This protein binds this small molecule.
Small molecule (SMILES): [O][Re+]([O])([O])([C]=O)([C]=O)[C]=O

Binding-site contacts:
Ligand atom O4 contacts residue SER86 of chain 1.A at 3.9 Å.
Ligand atom RE1 contacts residue ASP87 of chain 1.A at 4.5 Å.
Ligand atom O6 contacts residue HIS15 of chain 1.A at 3.9 Å.
Ligand atom C6 contacts residue HIS15 of chain 1.A at 3.1 Å.
Ligand atom O6 contacts residue ARG14 of chain 1.A at 4.2 Å.
Ligand atom O4 contacts residue ASP87 of chain 1.A at 3.5 Å.
Ligand atom O12 contacts residue HIS15 of chain 1.A at 3.3 Å (h-bond).
Ligand atom C6 contacts residue ALA11 of chain 1.A at 4.0 Å (hydrophobic).
Ligand atom O4 contacts residue ILE88 of chain 1.A at 3.0 Å (h-bond).
Ligand atom O4 contacts residue HIS15 of chain 1.A at 3.7 Å.
Ligand atom O11 contacts residue HIS15 of chain 1.A at 3.0 Å.
Ligand atom O11 contacts residue THR89 of chain 1.A at 3.1 Å (h-bond).
Ligand atom O6 contacts residue ALA11 of chain 1.A at 3.3 Å.
Ligand atom RE1 contacts residue HIS15 of chain 1.A at 2.5 Å.
Ligand atom C4 contacts residue ASP87 of chain 1.A at 3.7 Å.
Ligand atom C4 contacts residue ILE88 of chain 1.A at 3.8 Å (hydrophobic).
Ligand atom C4 contacts residue HIS15 of chain 1.A at 3.0 Å.
Ligand atom O11 contacts residue ASP87 of chain 1.A at 3.2 Å (salt-bridge).
Ligand atom C5 contacts residue HIS15 of chain 1.A at 4.3 Å.
Ligand atom O12 contacts residue ARG14 of chain 1.A at 3.7 Å.

Sequence of chain 1.A:
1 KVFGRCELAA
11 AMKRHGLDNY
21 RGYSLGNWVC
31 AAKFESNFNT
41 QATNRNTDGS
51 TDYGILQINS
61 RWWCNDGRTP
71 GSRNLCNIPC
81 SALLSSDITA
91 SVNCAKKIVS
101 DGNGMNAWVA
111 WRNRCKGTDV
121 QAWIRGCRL